This protein binds this small molecule.
Small molecule (SMILES): OC[C@H]1O[C@@H](O)[C@H](O)[C@@H](O)[C@@H]1O

Binding-site contacts:
Ligand atom O5 contacts residue GLY194 of chain 1.A at 3.7 Å.
Ligand atom C2 contacts residue ALA102 of chain 1.A at 3.9 Å (hydrophobic).
Ligand atom C4 contacts residue ASP146 of chain 1.A at 3.3 Å.
Ligand atom C3 contacts residue GLU218 of chain 1.A at 3.4 Å.
Ligand atom O3 contacts residue GLU218 of chain 1.A at 2.6 Å (salt-bridge).
Ligand atom C4 contacts residue ASN145 of chain 1.A at 4.1 Å.
Ligand atom C4 contacts residue ALA102 of chain 1.A at 4.0 Å (hydrophobic).
Ligand atom C6 contacts residue GLY196 of chain 1.A at 3.5 Å.
Ligand atom C2 contacts residue THR115 of chain 1.A at 3.5 Å.
Ligand atom C6 contacts residue ASP146 of chain 1.A at 3.4 Å.
Ligand atom C3 contacts residue ALA102 of chain 1.A at 4.1 Å (hydrophobic).
Ligand atom O1 contacts residue GLU258 of chain 1.A at 2.6 Å (salt-bridge).
Ligand atom O1 contacts residue ASN116 of chain 1.A at 3.2 Å (h-bond).
Ligand atom O1 contacts residue HIS221 of chain 1.A at 3.0 Å (h-bond).
Ligand atom O4 contacts residue LEU147 of chain 1.A at 4.0 Å.
Ligand atom O4 contacts residue GLY196 of chain 1.A at 3.9 Å.
Ligand atom C2 contacts residue HIS221 of chain 1.A at 3.6 Å.
Ligand atom C3 contacts residue ASN145 of chain 1.A at 3.9 Å.
Ligand atom C1 contacts residue GLU258 of chain 1.A at 3.2 Å.
Ligand atom O2 contacts residue GLU218 of chain 1.A at 2.6 Å (salt-bridge).
Ligand atom C5 contacts residue GLY196 of chain 1.A at 3.7 Å.
Ligand atom O3 contacts residue ALA102 of chain 1.A at 3.6 Å.
Ligand atom O5 contacts residue LEU195 of chain 1.A at 4.0 Å.
Ligand atom C6 contacts residue GLY194 of chain 1.A at 4.0 Å.
Ligand atom O4 contacts residue ASN145 of chain 1.A at 3.5 Å (h-bond).
Ligand atom O2 contacts residue TRP365 of chain 2.A at 4.1 Å.
Ligand atom O2 contacts residue HIS221 of chain 1.A at 2.7 Å (h-bond).
Ligand atom O4 contacts residue ASP146 of chain 1.A at 2.5 Å (salt-bridge).
Ligand atom O2 contacts residue THR115 of chain 1.A at 2.9 Å (h-bond).
Ligand atom C5 contacts residue LEU195 of chain 1.A at 3.6 Å (hydrophobic).
Ligand atom C6 contacts residue LEU195 of chain 1.A at 4.0 Å (hydrophobic).
Ligand atom O1 contacts residue THR115 of chain 1.A at 3.8 Å.
Ligand atom O6 contacts residue ASP146 of chain 1.A at 2.5 Å (salt-bridge).
Ligand atom C1 contacts residue LEU195 of chain 1.A at 4.0 Å (hydrophobic).
Ligand atom O3 contacts residue ASN145 of chain 1.A at 2.9 Å (h-bond).
Ligand atom O5 contacts residue GLU258 of chain 1.A at 3.7 Å.
Ligand atom O6 contacts residue ALA102 of chain 1.A at 3.3 Å.
Ligand atom C1 contacts residue HIS221 of chain 1.A at 3.4 Å.
Ligand atom C2 contacts residue GLU218 of chain 1.A at 3.5 Å.
Ligand atom O3 contacts residue GLY103 of chain 1.A at 3.2 Å (h-bond).

Sequence of chain 1.A:
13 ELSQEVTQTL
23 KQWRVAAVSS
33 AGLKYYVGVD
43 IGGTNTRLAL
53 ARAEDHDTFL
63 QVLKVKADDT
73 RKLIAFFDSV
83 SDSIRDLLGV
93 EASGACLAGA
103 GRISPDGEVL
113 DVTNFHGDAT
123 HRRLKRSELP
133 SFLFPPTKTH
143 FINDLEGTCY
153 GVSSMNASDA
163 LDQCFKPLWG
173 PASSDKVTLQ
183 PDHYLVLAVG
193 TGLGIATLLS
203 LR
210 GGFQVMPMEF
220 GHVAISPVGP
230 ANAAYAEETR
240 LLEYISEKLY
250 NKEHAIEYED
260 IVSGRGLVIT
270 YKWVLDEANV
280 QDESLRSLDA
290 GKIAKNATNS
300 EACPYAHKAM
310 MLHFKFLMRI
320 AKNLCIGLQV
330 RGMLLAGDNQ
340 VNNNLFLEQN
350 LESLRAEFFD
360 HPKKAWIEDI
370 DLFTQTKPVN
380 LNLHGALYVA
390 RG

Sequence of chain 2.A:
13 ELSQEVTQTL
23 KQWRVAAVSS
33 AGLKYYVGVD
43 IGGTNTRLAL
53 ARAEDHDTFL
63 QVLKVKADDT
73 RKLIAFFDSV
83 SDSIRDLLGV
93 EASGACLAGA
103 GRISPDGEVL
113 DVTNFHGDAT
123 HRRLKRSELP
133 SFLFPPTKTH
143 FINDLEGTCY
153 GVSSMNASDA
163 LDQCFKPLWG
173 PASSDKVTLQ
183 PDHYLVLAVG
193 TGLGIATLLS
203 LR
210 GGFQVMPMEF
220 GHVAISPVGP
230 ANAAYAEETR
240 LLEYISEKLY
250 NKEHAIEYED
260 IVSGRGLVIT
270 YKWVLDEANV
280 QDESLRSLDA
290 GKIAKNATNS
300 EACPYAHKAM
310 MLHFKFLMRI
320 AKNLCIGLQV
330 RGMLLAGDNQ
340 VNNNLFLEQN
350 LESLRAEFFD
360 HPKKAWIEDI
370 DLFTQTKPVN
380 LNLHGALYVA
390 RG